Sequence of chain 1.D:
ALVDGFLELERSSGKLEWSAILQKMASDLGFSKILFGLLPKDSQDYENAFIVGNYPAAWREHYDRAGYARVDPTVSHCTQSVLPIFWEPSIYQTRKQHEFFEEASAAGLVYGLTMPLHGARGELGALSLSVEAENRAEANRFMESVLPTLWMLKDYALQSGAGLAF

A protein and the small-molecule ligand that binds it are described below.
Small molecule (SMILES): Cc1ccccc1C(=O)Oc1c(Br)cc(Br)cc1CNC(=O)c1ccccc1Cl

Binding-site contacts:
Ligand atom C26 contacts residue GLY126 of chain 1.D at 3.8 Å.
Ligand atom C11 contacts residue ASP73 of chain 1.D at 3.7 Å.
Ligand atom CL17 contacts residue TYR64 of chain 1.D at 3.7 Å.
Ligand atom O10 contacts residue SER129 of chain 1.D at 2.9 Å (h-bond).
Ligand atom C15 contacts residue ALA105 of chain 1.D at 3.7 Å (hydrophobic).
Ligand atom C12 contacts residue THR75 of chain 1.D at 3.7 Å.
Ligand atom C12 contacts residue TRP88 of chain 1.D at 3.6 Å (hydrophobic).
Ligand atom C1 contacts residue TYR64 of chain 1.D at 3.8 Å (hydrophobic).
Ligand atom N8 contacts residue THR75 of chain 1.D at 3.5 Å (h-bond).
Ligand atom CL17 contacts residue TRP60 of chain 1.D at 3.2 Å.
Ligand atom C4 contacts residue TYR64 of chain 1.D at 3.7 Å (hydrophobic).
Ligand atom BR18 contacts residue TYR47 of chain 1.D at 3.4 Å.
Ligand atom C3 contacts residue TYR64 of chain 1.D at 3.5 Å (hydrophobic).
Ligand atom C29 contacts residue ALA50 of chain 1.D at 3.5 Å (hydrophobic).
Ligand atom C14 contacts residue TYR93 of chain 1.D at 3.6 Å (hydrophobic).
Ligand atom C5 contacts residue LEU36 of chain 1.D at 3.8 Å (hydrophobic).
Ligand atom C13 contacts residue TRP88 of chain 1.D at 3.5 Å (hydrophobic).
Ligand atom N8 contacts residue ASP73 of chain 1.D at 2.8 Å (salt-bridge).
Ligand atom O22 contacts residue GLY38 of chain 1.D at 3.6 Å.
Ligand atom C24 contacts residue ALA127 of chain 1.D at 3.5 Å (hydrophobic).
Ligand atom C27 contacts residue GLY126 of chain 1.D at 3.7 Å.
Ligand atom C27 contacts residue LEU125 of chain 1.D at 3.8 Å (hydrophobic).
Ligand atom C9 contacts residue ASP73 of chain 1.D at 3.6 Å.
Ligand atom BR19 contacts residue TYR64 of chain 1.D at 3.6 Å.
Ligand atom O22 contacts residue ILE52 of chain 1.D at 3.6 Å.
Ligand atom C14 contacts residue PHE101 of chain 1.D at 3.8 Å (hydrophobic).
Ligand atom C16 contacts residue PHE101 of chain 1.D at 3.7 Å (hydrophobic).
Ligand atom C15 contacts residue PHE101 of chain 1.D at 3.4 Å (hydrophobic).
Ligand atom C2 contacts residue TYR64 of chain 1.D at 3.5 Å (hydrophobic).
Ligand atom BR19 contacts residue TRP60 of chain 1.D at 3.7 Å.
Ligand atom C9 contacts residue SER129 of chain 1.D at 3.6 Å.
Ligand atom C25 contacts residue ALA127 of chain 1.D at 3.8 Å (hydrophobic).
Ligand atom C29 contacts residue GLY38 of chain 1.D at 3.8 Å.
Ligand atom O22 contacts residue LEU36 of chain 1.D at 3.6 Å.
Ligand atom C4 contacts residue LEU36 of chain 1.D at 3.6 Å (hydrophobic).
Ligand atom C5 contacts residue TYR64 of chain 1.D at 3.7 Å (hydrophobic).
Ligand atom O10 contacts residue TYR56 of chain 1.D at 2.9 Å (h-bond).
Ligand atom C6 contacts residue TYR64 of chain 1.D at 3.8 Å (hydrophobic).
Ligand atom C7 contacts residue ASP73 of chain 1.D at 3.7 Å.
Ligand atom C25 contacts residue CYS79 of chain 1.D at 3.8 Å (hydrophobic).